Sequence of chain 1.B:
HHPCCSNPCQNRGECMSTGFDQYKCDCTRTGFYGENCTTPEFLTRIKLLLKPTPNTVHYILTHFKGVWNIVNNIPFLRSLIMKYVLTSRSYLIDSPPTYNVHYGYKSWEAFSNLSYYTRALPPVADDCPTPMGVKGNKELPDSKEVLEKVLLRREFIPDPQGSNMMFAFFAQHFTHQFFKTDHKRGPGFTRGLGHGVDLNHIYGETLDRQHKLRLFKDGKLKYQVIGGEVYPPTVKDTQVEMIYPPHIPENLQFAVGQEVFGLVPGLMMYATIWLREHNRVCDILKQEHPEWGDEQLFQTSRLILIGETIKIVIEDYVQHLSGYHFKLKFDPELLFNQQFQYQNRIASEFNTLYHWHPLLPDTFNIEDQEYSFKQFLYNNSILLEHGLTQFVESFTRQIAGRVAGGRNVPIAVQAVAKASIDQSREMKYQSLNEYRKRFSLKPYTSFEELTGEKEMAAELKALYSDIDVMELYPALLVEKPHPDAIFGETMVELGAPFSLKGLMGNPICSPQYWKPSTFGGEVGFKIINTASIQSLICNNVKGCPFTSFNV

This small molecule binds to this protein.
Small molecule (SMILES): CC(=O)N[C@@H]1[C@@H](O)[C@H](O)[C@@H](CO)O[C@H]1O

Binding-site contacts:
Ligand atom O5 contacts residue SER386 of chain 1.B at 4.5 Å.
Ligand atom N2 contacts residue ASN384 of chain 1.B at 3.3 Å (h-bond).
Ligand atom C2 contacts residue ASN384 of chain 1.B at 2.5 Å.
Ligand atom C7 contacts residue ASN384 of chain 1.B at 3.9 Å.
Ligand atom C1 contacts residue ASN384 of chain 1.B at 1.4 Å.
Ligand atom O6 contacts residue SER386 of chain 1.B at 3.5 Å.
Ligand atom O7 contacts residue GLN380 of chain 1.B at 3.9 Å.
Ligand atom O7 contacts residue LYS379 of chain 1.B at 4.3 Å.
Ligand atom O6 contacts residue GLU390 of chain 1.B at 2.7 Å (salt-bridge).
Ligand atom C6 contacts residue SER386 of chain 1.B at 4.4 Å.
Ligand atom C5 contacts residue SER386 of chain 1.B at 4.4 Å.
Ligand atom O5 contacts residue ASN384 of chain 1.B at 1.5 Å (h-bond).
Ligand atom C1 contacts residue GLN380 of chain 1.B at 4.3 Å.
Ligand atom O5 contacts residue GLN380 of chain 1.B at 4.0 Å.
Ligand atom C6 contacts residue ILE387 of chain 1.B at 3.5 Å (hydrophobic).
Ligand atom C6 contacts residue TYR376 of chain 1.B at 4.3 Å (hydrophobic).
Ligand atom C5 contacts residue ILE387 of chain 1.B at 4.0 Å (hydrophobic).
Ligand atom C5 contacts residue ASN384 of chain 1.B at 2.9 Å.
Ligand atom O5 contacts residue ILE387 of chain 1.B at 3.4 Å.
Ligand atom C3 contacts residue ASN384 of chain 1.B at 3.6 Å.
Ligand atom O6 contacts residue ILE387 of chain 1.B at 3.7 Å.
Ligand atom O7 contacts residue ASN384 of chain 1.B at 4.0 Å.
Ligand atom C4 contacts residue ASN384 of chain 1.B at 3.7 Å.
Ligand atom C6 contacts residue ASN384 of chain 1.B at 4.0 Å.
Ligand atom C2 contacts residue GLN380 of chain 1.B at 4.4 Å.
Ligand atom C6 contacts residue GLU390 of chain 1.B at 3.4 Å.